Binding-site contacts:
Ligand atom O contacts residue LYS311 of chain 1.F at 3.3 Å.
Ligand atom OXT contacts residue TYR166 of chain 1.E at 3.8 Å.
Ligand atom CB contacts residue GER1 of chain 1.TA at 2.8 Å.
Ligand atom CA contacts residue ARG173 of chain 1.F at 3.7 Å.
Ligand atom SG contacts residue HIS321 of chain 1.F at 3.5 Å (h-bond).
Ligand atom SG contacts residue GER1 of chain 1.TA at 1.8 Å.
Ligand atom O contacts residue GER1 of chain 1.TA at 3.6 Å.
Ligand atom O contacts residue TYR166 of chain 1.E at 3.6 Å.
Ligand atom CD1 contacts residue MET124 of chain 1.F at 3.7 Å (hydrophobic).
Ligand atom CB contacts residue ZN1 of chain 1.BA at 4.0 Å.
Ligand atom CD2 contacts residue PHE174 of chain 1.F at 3.9 Å (hydrophobic).
Ligand atom CG2 contacts residue GER1 of chain 1.TA at 3.6 Å.
Ligand atom CA contacts residue GER1 of chain 1.TA at 3.8 Å.
Ligand atom O contacts residue GLN167 of chain 1.E at 3.0 Å (h-bond).
Ligand atom N contacts residue LYS311 of chain 1.F at 3.8 Å.
Ligand atom O contacts residue TYR166 of chain 1.E at 3.7 Å.
Ligand atom C contacts residue TYR166 of chain 1.E at 3.5 Å (hydrophobic).
Ligand atom CD1 contacts residue THR49 of chain 1.F at 4.0 Å.
Ligand atom CD1 contacts residue GER1 of chain 1.TA at 3.8 Å.
Ligand atom CD2 contacts residue ALA123 of chain 1.F at 3.9 Å (hydrophobic).
Ligand atom C contacts residue TYR166 of chain 1.E at 3.9 Å (hydrophobic).
Ligand atom CG2 contacts residue LEU320 of chain 1.F at 3.9 Å (hydrophobic).
Ligand atom C contacts residue LYS311 of chain 1.F at 3.9 Å.
Ligand atom CD1 contacts residue LEU320 of chain 1.F at 3.9 Å (hydrophobic).
Ligand atom C contacts residue ARG173 of chain 1.F at 3.6 Å.
Ligand atom CB contacts residue LYS164 of chain 1.E at 3.7 Å.
Ligand atom CG1 contacts residue LYS164 of chain 1.E at 3.7 Å.
Ligand atom NZ contacts residue SER42 of chain 1.F at 3.5 Å (h-bond).
Ligand atom SG contacts residue ZN1 of chain 1.BA at 2.7 Å.
Ligand atom CD2 contacts residue ARG173 of chain 1.F at 3.9 Å.
Ligand atom SG contacts residue LYS311 of chain 1.F at 3.9 Å.
Ligand atom N contacts residue TYR166 of chain 1.E at 3.9 Å.
Ligand atom CG2 contacts residue LYS164 of chain 1.E at 3.9 Å.
Ligand atom SG contacts residue ASP269 of chain 1.F at 3.4 Å (salt-bridge).
Ligand atom N contacts residue TRP312 of chain 1.F at 4.0 Å.
Ligand atom O contacts residue ARG173 of chain 1.F at 2.8 Å (salt-bridge).
Ligand atom CG1 contacts residue TYR166 of chain 1.E at 4.0 Å (hydrophobic).
Ligand atom CD1 contacts residue PHE53 of chain 1.F at 4.0 Å (hydrophobic).
Ligand atom CA contacts residue TYR166 of chain 1.E at 4.0 Å (hydrophobic).
Ligand atom O contacts residue GER1 of chain 1.TA at 4.0 Å.

Sequence of chain 1.F:
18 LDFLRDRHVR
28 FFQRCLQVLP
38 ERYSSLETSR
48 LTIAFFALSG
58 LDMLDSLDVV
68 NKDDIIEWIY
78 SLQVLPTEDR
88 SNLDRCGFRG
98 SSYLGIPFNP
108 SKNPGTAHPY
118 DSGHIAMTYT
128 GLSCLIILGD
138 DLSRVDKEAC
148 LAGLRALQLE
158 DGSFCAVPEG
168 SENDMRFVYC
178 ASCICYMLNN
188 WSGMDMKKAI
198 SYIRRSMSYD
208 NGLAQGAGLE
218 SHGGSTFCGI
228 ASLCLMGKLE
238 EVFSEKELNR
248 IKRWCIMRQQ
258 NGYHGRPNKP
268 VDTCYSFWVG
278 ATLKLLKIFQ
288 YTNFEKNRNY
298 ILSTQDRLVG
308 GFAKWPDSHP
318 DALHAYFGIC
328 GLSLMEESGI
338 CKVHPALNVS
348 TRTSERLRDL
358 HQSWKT

Sequence of chain 1.E:
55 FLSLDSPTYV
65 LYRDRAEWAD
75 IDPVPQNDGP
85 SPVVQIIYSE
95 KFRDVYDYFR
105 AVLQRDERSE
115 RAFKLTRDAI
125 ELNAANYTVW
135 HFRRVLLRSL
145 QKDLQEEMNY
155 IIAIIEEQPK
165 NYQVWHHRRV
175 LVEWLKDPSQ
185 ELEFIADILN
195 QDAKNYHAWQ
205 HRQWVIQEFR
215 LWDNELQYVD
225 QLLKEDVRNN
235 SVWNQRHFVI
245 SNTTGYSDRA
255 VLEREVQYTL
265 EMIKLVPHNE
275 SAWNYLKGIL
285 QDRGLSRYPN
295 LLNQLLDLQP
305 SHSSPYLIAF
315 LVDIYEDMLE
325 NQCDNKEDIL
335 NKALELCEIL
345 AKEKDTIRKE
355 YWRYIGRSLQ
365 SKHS

The small molecule below binds the protein below.
Small molecule (SMILES): CC[C@H](C)[C@H](NC(=O)[C@@H](NC(=O)[C@H](CS)NC(=O)[C@H](CCCCN)NC(=O)[C@@H](N)[C@@H](C)O)C(C)C)C(=O)N[C@@H](CC(C)C)C(=O)O